This small molecule binds to this protein.
Small molecule (SMILES): CNc1ccccc1C(=O)O[C@H]1[C@@H](O)[C@H](n2cnc3c(=O)[nH]c(N)nc32)O[C@@H]1CO[P](=O)(O)O[P](=O)(O)OP(=O)(O)O

Sequence of chain 1.G:
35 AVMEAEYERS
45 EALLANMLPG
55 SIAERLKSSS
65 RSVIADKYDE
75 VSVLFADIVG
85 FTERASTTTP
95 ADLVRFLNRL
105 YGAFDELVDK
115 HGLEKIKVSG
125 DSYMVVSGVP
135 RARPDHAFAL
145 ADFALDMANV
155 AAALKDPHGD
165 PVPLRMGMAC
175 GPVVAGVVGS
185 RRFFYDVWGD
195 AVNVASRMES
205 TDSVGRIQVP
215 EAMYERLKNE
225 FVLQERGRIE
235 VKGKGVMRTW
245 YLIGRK

Binding-site contacts:
Ligand atom O3A contacts residue MN1 of chain 1.TA at 3.2 Å.
Ligand atom O3B contacts residue ASP125 of chain 1.H at 2.8 Å (salt-bridge).
Ligand atom C2' contacts residue VAL196 of chain 1.G at 3.3 Å (hydrophobic).
Ligand atom N2 contacts residue SER200 of chain 1.G at 2.6 Å (h-bond).
Ligand atom N1 contacts residue PHE79 of chain 1.G at 3.3 Å.
Ligand atom N7 contacts residue LYS121 of chain 1.G at 3.0 Å (salt-bridge).
Ligand atom CA2 contacts residue PHE85 of chain 1.H at 3.3 Å (hydrophobic).
Ligand atom O3B contacts residue MN1 of chain 1.SA at 2.7 Å.
Ligand atom CA7 contacts residue ASP194 of chain 1.G at 3.3 Å.
Ligand atom O5' contacts residue ASN197 of chain 1.G at 3.1 Å (h-bond).
Ligand atom CA contacts residue THR86 of chain 1.H at 3.2 Å.
Ligand atom CA5 contacts residue GLY193 of chain 1.G at 3.3 Å.
Ligand atom O3' contacts residue PHE85 of chain 1.H at 3.3 Å.
Ligand atom O2B contacts residue THR86 of chain 1.H at 3.2 Å (h-bond).
Ligand atom O3G contacts residue VAL83 of chain 1.H at 3.2 Å.
Ligand atom CA6 contacts residue GLY193 of chain 1.G at 3.2 Å.
Ligand atom O2A contacts residue ASP125 of chain 1.H at 2.8 Å (salt-bridge).
Ligand atom O4' contacts residue MN1 of chain 1.TA at 3.2 Å.
Ligand atom O2A contacts residue MN1 of chain 1.TA at 3.0 Å.
Ligand atom O2' contacts residue TRP192 of chain 1.G at 3.2 Å.
Ligand atom C5' contacts residue MN1 of chain 1.TA at 2.9 Å.
Ligand atom O6 contacts residue MET128 of chain 1.G at 3.1 Å.
Ligand atom NA1 contacts residue GLY193 of chain 1.G at 3.2 Å.
Ligand atom C8 contacts residue GLY124 of chain 1.H at 3.1 Å.
Ligand atom O2G contacts residue MN1 of chain 1.SA at 3.1 Å.
Ligand atom PG contacts residue ARG169 of chain 1.H at 3.0 Å.
Ligand atom O3B contacts residue ILE82 of chain 1.H at 2.9 Å (h-bond).
Ligand atom O2B contacts residue PHE85 of chain 1.H at 3.0 Å (h-bond).
Ligand atom C5' contacts residue ASN197 of chain 1.G at 3.0 Å.
Ligand atom O1G contacts residue ARG169 of chain 1.H at 3.3 Å (salt-bridge).
Ligand atom O2' contacts residue GLY193 of chain 1.G at 2.7 Å (h-bond).
Ligand atom O2A contacts residue ASP81 of chain 1.H at 2.8 Å (salt-bridge).
Ligand atom OA contacts residue THR86 of chain 1.H at 2.3 Å (h-bond).
Ligand atom O2G contacts residue ASP81 of chain 1.H at 3.3 Å (salt-bridge).
Ligand atom O2' contacts residue VAL196 of chain 1.G at 3.0 Å.
Ligand atom O3G contacts residue ARG169 of chain 1.H at 2.0 Å (salt-bridge).
Ligand atom CA3 contacts residue TRP192 of chain 1.G at 3.1 Å (hydrophobic).
Ligand atom O3G contacts residue MN1 of chain 1.SA at 3.0 Å.
Ligand atom O3G contacts residue GLY84 of chain 1.H at 3.0 Å (h-bond).
Ligand atom OA contacts residue ASN197 of chain 1.G at 2.6 Å (h-bond).

Sequence of chain 1.H:
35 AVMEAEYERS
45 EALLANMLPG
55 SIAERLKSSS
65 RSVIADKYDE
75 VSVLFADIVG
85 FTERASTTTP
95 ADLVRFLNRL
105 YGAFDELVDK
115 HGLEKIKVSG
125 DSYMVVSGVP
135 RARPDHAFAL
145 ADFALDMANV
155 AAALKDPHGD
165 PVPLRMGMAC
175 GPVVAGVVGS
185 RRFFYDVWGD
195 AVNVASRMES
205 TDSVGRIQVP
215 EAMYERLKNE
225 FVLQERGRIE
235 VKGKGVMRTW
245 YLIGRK